Binding-site contacts:
Ligand atom SD contacts residue TYR86 of chain 1.B at 3.7 Å.
Ligand atom C5 contacts residue TYR86 of chain 1.B at 3.5 Å (hydrophobic).
Ligand atom N1 contacts residue TYR87 of chain 1.B at 4.2 Å.
Ligand atom N1 contacts residue TYR86 of chain 1.B at 4.4 Å.
Ligand atom C4 contacts residue TYR87 of chain 1.B at 3.2 Å (hydrophobic).
Ligand atom C1 contacts residue TYR87 of chain 1.B at 3.6 Å (hydrophobic).
Ligand atom C3 contacts residue ASN127 of chain 1.B at 4.2 Å.
Ligand atom C5 contacts residue PHE130 of chain 1.B at 3.7 Å (hydrophobic).
Ligand atom C5 contacts residue ASN127 of chain 1.B at 3.5 Å.
Ligand atom C2 contacts residue TYR87 of chain 1.B at 4.1 Å (hydrophobic).
Ligand atom C2 contacts residue TYR86 of chain 1.B at 4.4 Å (hydrophobic).
Ligand atom SD contacts residue TRP267 of chain 1.B at 4.0 Å.
Ligand atom C1 contacts residue TYR86 of chain 1.B at 3.4 Å (hydrophobic).
Ligand atom C4 contacts residue ACT1 of chain 1.G at 3.9 Å.
Ligand atom N1 contacts residue ACT1 of chain 1.G at 4.0 Å.
Ligand atom C4 contacts residue TYR86 of chain 1.B at 3.9 Å (hydrophobic).
Ligand atom N1 contacts residue ASN127 of chain 1.B at 4.2 Å.
Ligand atom C3 contacts residue ACT1 of chain 1.G at 3.1 Å.
Ligand atom C3 contacts residue PHE130 of chain 1.B at 4.2 Å (hydrophobic).
Ligand atom C2 contacts residue TRP267 of chain 1.B at 3.8 Å (hydrophobic).
Ligand atom C4 contacts residue ASN127 of chain 1.B at 4.1 Å.
Ligand atom C3 contacts residue HIS268 of chain 1.B at 4.0 Å.
Ligand atom C3 contacts residue TRP267 of chain 1.B at 3.8 Å (hydrophobic).

Sequence of chain 1.B:
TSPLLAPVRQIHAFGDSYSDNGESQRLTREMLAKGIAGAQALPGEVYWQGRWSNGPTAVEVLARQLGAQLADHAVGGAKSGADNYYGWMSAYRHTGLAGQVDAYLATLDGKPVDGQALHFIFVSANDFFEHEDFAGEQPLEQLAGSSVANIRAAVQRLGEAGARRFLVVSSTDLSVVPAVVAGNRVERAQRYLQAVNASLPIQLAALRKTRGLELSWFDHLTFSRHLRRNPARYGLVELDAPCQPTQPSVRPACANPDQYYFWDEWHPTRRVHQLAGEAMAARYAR

A small-molecule ligand and the protein it binds are described below.
Small molecule (SMILES): C[N+](C)(C)CCS